Binding-site contacts:
Ligand atom N11 contacts residue GLU208 of chain 1.A at 3.2 Å (salt-bridge).
Ligand atom C7 contacts residue GLY206 of chain 1.A at 3.7 Å.
Ligand atom C20 contacts residue ARG132 of chain 1.A at 3.2 Å.
Ligand atom C27 contacts residue GLY206 of chain 1.A at 3.6 Å.
Ligand atom N23 contacts residue GLY206 of chain 1.A at 3.4 Å (h-bond).
Ligand atom C8 contacts residue TRP205 of chain 1.A at 3.8 Å (hydrophobic).
Ligand atom N12 contacts residue GLY216 of chain 1.A at 3.2 Å.
Ligand atom C20 contacts residue HIS135 of chain 1.A at 3.6 Å.
Ligand atom C16 contacts residue GLN182 of chain 1.A at 3.3 Å.
Ligand atom C8 contacts residue SER180 of chain 1.A at 3.8 Å.
Ligand atom N24 contacts residue GLY206 of chain 1.A at 3.0 Å (h-bond).
Ligand atom O22 contacts residue GLU208 of chain 1.A at 3.2 Å (salt-bridge).
Ligand atom C31 contacts residue PHE162 of chain 1.A at 3.8 Å (hydrophobic).
Ligand atom S9 contacts residue TRP205 of chain 1.A at 3.8 Å.
Ligand atom N12 contacts residue TRP205 of chain 1.A at 3.8 Å.
Ligand atom C10 contacts residue ASP179 of chain 1.A at 3.6 Å.
Ligand atom N11 contacts residue SER180 of chain 1.A at 3.4 Å (h-bond).
Ligand atom C2 contacts residue CYS181 of chain 1.A at 3.8 Å (hydrophobic).
Ligand atom C7 contacts residue CYS209 of chain 1.A at 3.7 Å (hydrophobic).
Ligand atom C21 contacts residue GLY206 of chain 1.A at 3.5 Å.
Ligand atom C5 contacts residue GLN182 of chain 1.A at 3.7 Å.
Ligand atom C4 contacts residue SER185 of chain 1.A at 2.9 Å.
Ligand atom C18 contacts residue GLN182 of chain 1.A at 3.3 Å.
Ligand atom C19 contacts residue HIS135 of chain 1.A at 3.6 Å.
Ligand atom C18 contacts residue ARG132 of chain 1.A at 3.7 Å.
Ligand atom C26 contacts residue GLY206 of chain 1.A at 3.4 Å.
Ligand atom C8 contacts residue GLY206 of chain 1.A at 3.8 Å.
Ligand atom C30 contacts residue PHE162 of chain 1.A at 3.4 Å (hydrophobic).
Ligand atom O13 contacts residue GLY206 of chain 1.A at 3.8 Å.
Ligand atom C29 contacts residue TRP205 of chain 1.A at 3.7 Å (hydrophobic).
Ligand atom N12 contacts residue SER180 of chain 1.A at 2.6 Å (h-bond).
Ligand atom O22 contacts residue GLY206 of chain 1.A at 3.6 Å.
Ligand atom C10 contacts residue SER180 of chain 1.A at 3.3 Å.
Ligand atom C6 contacts residue SER185 of chain 1.A at 3.1 Å.
Ligand atom N23 contacts residue GLU208 of chain 1.A at 3.1 Å (salt-bridge).
Ligand atom N11 contacts residue ASP179 of chain 1.A at 2.7 Å (salt-bridge).
Ligand atom C4 contacts residue SER204 of chain 1.A at 3.8 Å.
Ligand atom N12 contacts residue ASP179 of chain 1.A at 3.2 Å (salt-bridge).
Ligand atom C6 contacts residue GLN182 of chain 1.A at 3.7 Å.
Ligand atom C25 contacts residue GLY206 of chain 1.A at 3.0 Å.

The protein below binds the small molecule below.
Small molecule (SMILES): NC(N)c1cc2c(O[C@H](c3ccccc3)c3nc(-c4ccccc4)no3)cccc2s1

Sequence of chain 1.A:
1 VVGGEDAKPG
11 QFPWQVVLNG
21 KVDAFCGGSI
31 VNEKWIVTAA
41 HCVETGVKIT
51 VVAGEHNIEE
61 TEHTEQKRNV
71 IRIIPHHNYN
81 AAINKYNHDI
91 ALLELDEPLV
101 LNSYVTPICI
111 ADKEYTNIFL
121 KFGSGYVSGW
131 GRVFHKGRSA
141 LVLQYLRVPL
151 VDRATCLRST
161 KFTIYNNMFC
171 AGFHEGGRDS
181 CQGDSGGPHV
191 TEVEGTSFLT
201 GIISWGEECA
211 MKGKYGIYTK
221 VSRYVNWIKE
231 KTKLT